Sequence of chain 59.C:
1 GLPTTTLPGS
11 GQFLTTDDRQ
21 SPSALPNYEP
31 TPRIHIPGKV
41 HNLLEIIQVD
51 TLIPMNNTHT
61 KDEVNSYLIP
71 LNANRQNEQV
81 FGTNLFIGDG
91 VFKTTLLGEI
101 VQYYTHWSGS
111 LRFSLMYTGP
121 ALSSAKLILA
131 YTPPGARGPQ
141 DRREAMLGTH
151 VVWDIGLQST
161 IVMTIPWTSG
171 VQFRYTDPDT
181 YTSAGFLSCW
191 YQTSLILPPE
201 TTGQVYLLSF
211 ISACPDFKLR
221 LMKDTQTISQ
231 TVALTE

Sequence of chain 59.A:
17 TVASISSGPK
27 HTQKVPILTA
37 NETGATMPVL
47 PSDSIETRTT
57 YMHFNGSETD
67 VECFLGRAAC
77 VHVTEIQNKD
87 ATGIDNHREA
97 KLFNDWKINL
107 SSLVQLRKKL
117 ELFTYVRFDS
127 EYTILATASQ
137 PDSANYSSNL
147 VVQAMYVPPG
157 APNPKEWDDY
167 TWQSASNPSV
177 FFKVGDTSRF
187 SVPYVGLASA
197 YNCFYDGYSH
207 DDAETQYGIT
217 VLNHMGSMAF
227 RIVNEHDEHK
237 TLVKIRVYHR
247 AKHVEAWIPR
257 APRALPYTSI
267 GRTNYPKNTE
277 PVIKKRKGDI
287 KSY

A small-molecule ligand and the protein it binds are described below.
Small molecule (SMILES): CC[C@H]1COC(c2ccc(OCCCCCCCc3cc(C)no3)cc2)=N1

Binding-site contacts:
Ligand atom C4 contacts residue PHE186 of chain 59.A at 3.5 Å (hydrophobic).
Ligand atom C31 contacts residue SER175 of chain 59.A at 3.6 Å.
Ligand atom C4A contacts residue ASN219 of chain 59.A at 3.9 Å.
Ligand atom N2 contacts residue PRO174 of chain 59.A at 3.9 Å.
Ligand atom O1 contacts residue TYR152 of chain 59.A at 4.0 Å.
Ligand atom C5 contacts residue PHE186 of chain 59.A at 3.7 Å (hydrophobic).
Ligand atom C31 contacts residue VAL176 of chain 59.A at 3.3 Å (hydrophobic).
Ligand atom O1 contacts residue ALA24 of chain 59.C at 3.6 Å.
Ligand atom C4A contacts residue ILE215 of chain 59.A at 3.9 Å (hydrophobic).
Ligand atom N2 contacts residue PHE186 of chain 59.A at 3.9 Å.
Ligand atom C3 contacts residue PHE186 of chain 59.A at 3.8 Å (hydrophobic).
Ligand atom O1 contacts residue VAL188 of chain 59.A at 3.8 Å.
Ligand atom C6C contacts residue VAL191 of chain 59.A at 3.5 Å (hydrophobic).
Ligand atom C5B contacts residue LEU106 of chain 59.A at 4.0 Å (hydrophobic).
Ligand atom C31 contacts residue ALA150 of chain 59.A at 3.8 Å (hydrophobic).
Ligand atom CM2 contacts residue LEU116 of chain 59.A at 3.6 Å (hydrophobic).
Ligand atom C2B contacts residue MET221 of chain 59.A at 3.6 Å (hydrophobic).
Ligand atom C1B contacts residue MET221 of chain 59.A at 3.7 Å (hydrophobic).
Ligand atom C5 contacts residue TYR152 of chain 59.A at 3.8 Å (hydrophobic).
Ligand atom C4C contacts residue VAL188 of chain 59.A at 3.9 Å (hydrophobic).
Ligand atom C5A contacts residue CYS199 of chain 59.A at 3.9 Å (hydrophobic).
Ligand atom C4A contacts residue ASN198 of chain 59.A at 4.0 Å.
Ligand atom C3 contacts residue PRO174 of chain 59.A at 3.8 Å (hydrophobic).
Ligand atom N2 contacts residue ALA24 of chain 59.C at 3.3 Å.
Ligand atom C31 contacts residue PRO174 of chain 59.A at 3.4 Å (hydrophobic).
Ligand atom C7C contacts residue TYR128 of chain 59.A at 3.7 Å (hydrophobic).
Ligand atom C5B contacts residue TYR197 of chain 59.A at 3.7 Å (hydrophobic).
Ligand atom N3A contacts residue ASN219 of chain 59.A at 3.8 Å.
Ligand atom C3C contacts residue VAL188 of chain 59.A at 3.2 Å (hydrophobic).
Ligand atom C2C contacts residue VAL188 of chain 59.A at 3.4 Å (hydrophobic).
Ligand atom C1C contacts residue MET224 of chain 59.A at 3.4 Å (hydrophobic).
Ligand atom O1 contacts residue PHE186 of chain 59.A at 3.7 Å.
Ligand atom C6B contacts residue TYR197 of chain 59.A at 3.5 Å (hydrophobic).
Ligand atom O1B contacts residue MET221 of chain 59.A at 3.7 Å.
Ligand atom C2C contacts residue TYR152 of chain 59.A at 4.0 Å (hydrophobic).
Ligand atom C4 contacts residue MET224 of chain 59.A at 4.0 Å (hydrophobic).
Ligand atom C5 contacts residue MET224 of chain 59.A at 4.0 Å (hydrophobic).
Ligand atom C5C contacts residue TYR128 of chain 59.A at 3.6 Å (hydrophobic).
Ligand atom C4 contacts residue TYR152 of chain 59.A at 3.9 Å (hydrophobic).
Ligand atom C5C contacts residue ILE104 of chain 59.A at 4.0 Å (hydrophobic).